Sequence of chain 1.B:
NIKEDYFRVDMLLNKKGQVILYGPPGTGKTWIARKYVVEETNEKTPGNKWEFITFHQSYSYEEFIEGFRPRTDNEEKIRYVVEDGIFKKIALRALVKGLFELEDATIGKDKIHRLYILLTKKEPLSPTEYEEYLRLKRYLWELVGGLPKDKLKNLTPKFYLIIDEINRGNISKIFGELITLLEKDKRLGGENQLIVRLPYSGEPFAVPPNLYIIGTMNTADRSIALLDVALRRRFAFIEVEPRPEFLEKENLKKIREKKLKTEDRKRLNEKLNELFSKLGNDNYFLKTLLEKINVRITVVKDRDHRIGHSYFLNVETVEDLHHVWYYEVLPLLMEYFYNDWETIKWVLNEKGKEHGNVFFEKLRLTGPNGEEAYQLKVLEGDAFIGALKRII

Binding-site contacts:
Ligand atom N9 contacts residue LEU320 of chain 1.B at 3.6 Å.
Ligand atom O1A contacts residue GLY35 of chain 1.B at 3.3 Å.
Ligand atom N2 contacts residue LYS265 of chain 1.B at 3.1 Å (salt-bridge).
Ligand atom PB contacts residue MG1 of chain 1.R at 3.1 Å.
Ligand atom O1B contacts residue MG1 of chain 1.R at 2.2 Å.
Ligand atom O2G contacts residue MG1 of chain 1.R at 2.2 Å.
Ligand atom O2' contacts residue ASN199 of chain 1.C at 3.6 Å.
Ligand atom O2G contacts residue ARG241 of chain 1.C at 2.5 Å (salt-bridge).
Ligand atom O2B contacts residue LYS36 of chain 1.B at 3.3 Å.
Ligand atom O3B contacts residue LYS36 of chain 1.B at 3.6 Å.
Ligand atom N7 contacts residue HIS316 of chain 1.B at 3.1 Å (h-bond).
Ligand atom O3G contacts residue MG1 of chain 1.R at 3.6 Å.
Ligand atom PG contacts residue MG1 of chain 1.R at 3.3 Å.
Ligand atom S1G contacts residue ARG241 of chain 1.C at 2.8 Å (salt-bridge).
Ligand atom N1 contacts residue TRP38 of chain 1.B at 3.3 Å.
Ligand atom O1A contacts residue TRP38 of chain 1.B at 2.7 Å (h-bond).
Ligand atom O2G contacts residue GLU172 of chain 1.B at 3.3 Å (salt-bridge).
Ligand atom N2 contacts residue ILE262 of chain 1.B at 3.4 Å.
Ligand atom C5' contacts residue ARG240 of chain 1.C at 3.3 Å.
Ligand atom O5' contacts residue GLY35 of chain 1.B at 3.6 Å.
Ligand atom O6 contacts residue PHE253 of chain 1.B at 3.4 Å.
Ligand atom PG contacts residue ARG241 of chain 1.C at 3.5 Å.
Ligand atom O3A contacts residue THR34 of chain 1.B at 2.9 Å (h-bond).
Ligand atom PG contacts residue LYS36 of chain 1.B at 3.5 Å.
Ligand atom O2B contacts residue THR34 of chain 1.B at 3.3 Å (h-bond).
Ligand atom O3G contacts residue GLU172 of chain 1.B at 3.5 Å (salt-bridge).
Ligand atom O2B contacts residue THR37 of chain 1.B at 3.1 Å (h-bond).
Ligand atom C8 contacts residue GLY35 of chain 1.B at 3.6 Å.
Ligand atom O3G contacts residue LYS36 of chain 1.B at 2.4 Å (salt-bridge).
Ligand atom O1B contacts residue THR37 of chain 1.B at 3.2 Å (h-bond).
Ligand atom O1A contacts residue THR37 of chain 1.B at 3.1 Å (h-bond).
Ligand atom C6 contacts residue TRP38 of chain 1.B at 3.5 Å (hydrophobic).
Ligand atom O5' contacts residue THR34 of chain 1.B at 3.6 Å (h-bond).
Ligand atom O3' contacts residue ASP192 of chain 1.C at 3.0 Å (salt-bridge).
Ligand atom O2B contacts residue MG1 of chain 1.R at 3.2 Å.
Ligand atom C5' contacts residue SER317 of chain 1.B at 3.6 Å.
Ligand atom O2A contacts residue LYS193 of chain 1.C at 2.9 Å (salt-bridge).
Ligand atom PA contacts residue THR34 of chain 1.B at 3.6 Å.
Ligand atom PB contacts residue THR34 of chain 1.B at 3.5 Å.
Ligand atom O3' contacts residue ASN199 of chain 1.C at 3.5 Å (h-bond).

Sequence of chain 1.C:
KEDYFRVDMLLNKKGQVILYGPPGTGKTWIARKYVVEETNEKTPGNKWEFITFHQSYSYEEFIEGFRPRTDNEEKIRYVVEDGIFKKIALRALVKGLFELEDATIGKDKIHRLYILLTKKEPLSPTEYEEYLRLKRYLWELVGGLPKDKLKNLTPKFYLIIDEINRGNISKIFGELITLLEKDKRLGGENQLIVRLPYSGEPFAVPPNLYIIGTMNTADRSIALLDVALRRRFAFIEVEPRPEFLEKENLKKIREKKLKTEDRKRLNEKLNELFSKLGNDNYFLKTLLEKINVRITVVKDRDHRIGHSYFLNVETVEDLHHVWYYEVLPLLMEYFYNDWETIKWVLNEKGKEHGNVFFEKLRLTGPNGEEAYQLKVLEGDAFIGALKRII

The small molecule below binds the protein below.
Small molecule (SMILES): Nc1nc2c(ncn2[C@@H]2O[C@H](CO[P](=O)(O)O[P](=O)(O)OP(O)(O)=S)[C@@H](O)[C@H]2O)c(=O)[nH]1